Binding-site contacts:
Ligand atom C7 contacts residue LEU58 of chain 1.A at 4.1 Å (hydrophobic).
Ligand atom C27 contacts residue PHE68 of chain 1.A at 4.0 Å (hydrophobic).
Ligand atom C25 contacts residue GLU106 of chain 1.A at 3.7 Å.
Ligand atom C21 contacts residue ILE37 of chain 1.A at 3.8 Å (hydrophobic).
Ligand atom O2 contacts residue GLU106 of chain 1.A at 2.6 Å (salt-bridge).
Ligand atom C26 contacts residue LEU12 of chain 1.A at 4.0 Å (hydrophobic).
Ligand atom C9 contacts residue PRO39 of chain 1.A at 4.2 Å (hydrophobic).
Ligand atom C19 contacts residue LEU125 of chain 1.A at 4.1 Å (hydrophobic).
Ligand atom C10 contacts residue LEU58 of chain 1.A at 4.1 Å (hydrophobic).
Ligand atom C23 contacts residue TYR104 of chain 1.A at 4.2 Å (hydrophobic).
Ligand atom C26 contacts residue LEU118 of chain 1.A at 4.1 Å (hydrophobic).
Ligand atom O1 contacts residue MET61 of chain 1.A at 4.1 Å.
Ligand atom C16 contacts residue LEU88 of chain 1.A at 3.6 Å (hydrophobic).
Ligand atom C26 contacts residue TYR31 of chain 1.A at 4.1 Å (hydrophobic).
Ligand atom C18 contacts residue TRP55 of chain 1.A at 4.2 Å (hydrophobic).
Ligand atom C27 contacts residue TYR104 of chain 1.A at 3.6 Å (hydrophobic).
Ligand atom C11 contacts residue PRO39 of chain 1.A at 3.9 Å (hydrophobic).
Ligand atom C18 contacts residue LEU58 of chain 1.A at 4.0 Å (hydrophobic).
Ligand atom C18 contacts residue LEU54 of chain 1.A at 4.1 Å (hydrophobic).
Ligand atom C12 contacts residue PRO39 of chain 1.A at 4.1 Å (hydrophobic).
Ligand atom C21 contacts residue ALA123 of chain 1.A at 4.0 Å (hydrophobic).
Ligand atom C3 contacts residue MET61 of chain 1.A at 3.9 Å (hydrophobic).
Ligand atom C19 contacts residue ILE100 of chain 1.A at 3.7 Å (hydrophobic).
Ligand atom C14 contacts residue LEU125 of chain 1.A at 3.9 Å (hydrophobic).
Ligand atom C27 contacts residue GLU106 of chain 1.A at 3.4 Å.
Ligand atom O2 contacts residue THR121 of chain 1.A at 3.8 Å.
Ligand atom O2 contacts residue LEU118 of chain 1.A at 4.1 Å.
Ligand atom C15 contacts residue LEU88 of chain 1.A at 3.6 Å (hydrophobic).
Ligand atom C9 contacts residue MET42 of chain 1.A at 4.1 Å (hydrophobic).
Ligand atom C26 contacts residue PHE15 of chain 1.A at 3.6 Å (hydrophobic).
Ligand atom C22 contacts residue PHE86 of chain 1.A at 3.7 Å (hydrophobic).
Ligand atom C6 contacts residue LEU58 of chain 1.A at 3.9 Å (hydrophobic).
Ligand atom C17 contacts residue PHE86 of chain 1.A at 4.2 Å (hydrophobic).
Ligand atom C11 contacts residue LEU54 of chain 1.A at 4.2 Å (hydrophobic).
Ligand atom C15 contacts residue PHE86 of chain 1.A at 4.1 Å (hydrophobic).
Ligand atom C24 contacts residue PHE68 of chain 1.A at 3.7 Å (hydrophobic).
Ligand atom C27 contacts residue LEU12 of chain 1.A at 3.8 Å (hydrophobic).
Ligand atom C16 contacts residue PHE86 of chain 1.A at 3.7 Å (hydrophobic).
Ligand atom C2 contacts residue MET61 of chain 1.A at 3.8 Å (hydrophobic).
Ligand atom C1 contacts residue LEU58 of chain 1.A at 3.8 Å (hydrophobic).

The protein below binds the small molecule below.
Small molecule (SMILES): C=C1CC[C@H](O)CC1=C/C=C1\CCC[C@]2(C)[C@@H]([C@H](C)CCCC(C)(C)O)CC[C@@H]12

Sequence of chain 1.A:
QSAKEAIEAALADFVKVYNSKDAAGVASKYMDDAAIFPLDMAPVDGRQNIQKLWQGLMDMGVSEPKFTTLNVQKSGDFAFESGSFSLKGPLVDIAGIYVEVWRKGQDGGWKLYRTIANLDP